This protein binds this small molecule.
Small molecule (SMILES): CC(=O)N[C@@H]1[C@@H](O)[C@H](O)[C@@H](CO)O[C@H]1O

Binding-site contacts:
Ligand atom O3 contacts residue THR602 of chain 1.B at 4.5 Å.
Ligand atom C1 contacts residue ASN600 of chain 1.B at 1.4 Å.
Ligand atom C5 contacts residue ASN600 of chain 1.B at 3.6 Å.
Ligand atom O5 contacts residue ASN600 of chain 1.B at 2.4 Å (h-bond).
Ligand atom C7 contacts residue THR602 of chain 1.B at 3.6 Å.
Ligand atom N2 contacts residue THR602 of chain 1.B at 3.1 Å (h-bond).
Ligand atom C2 contacts residue ASN600 of chain 1.B at 2.5 Å.
Ligand atom C4 contacts residue ASN600 of chain 1.B at 4.2 Å.
Ligand atom C3 contacts residue ASN600 of chain 1.B at 3.8 Å.
Ligand atom C2 contacts residue THR602 of chain 1.B at 4.0 Å.
Ligand atom N2 contacts residue ASN600 of chain 1.B at 3.0 Å (h-bond).
Ligand atom C8 contacts residue THR602 of chain 1.B at 3.2 Å.
Ligand atom C7 contacts residue ASN600 of chain 1.B at 3.6 Å.
Ligand atom O7 contacts residue ASN600 of chain 1.B at 3.8 Å.

Sequence of chain 1.B:
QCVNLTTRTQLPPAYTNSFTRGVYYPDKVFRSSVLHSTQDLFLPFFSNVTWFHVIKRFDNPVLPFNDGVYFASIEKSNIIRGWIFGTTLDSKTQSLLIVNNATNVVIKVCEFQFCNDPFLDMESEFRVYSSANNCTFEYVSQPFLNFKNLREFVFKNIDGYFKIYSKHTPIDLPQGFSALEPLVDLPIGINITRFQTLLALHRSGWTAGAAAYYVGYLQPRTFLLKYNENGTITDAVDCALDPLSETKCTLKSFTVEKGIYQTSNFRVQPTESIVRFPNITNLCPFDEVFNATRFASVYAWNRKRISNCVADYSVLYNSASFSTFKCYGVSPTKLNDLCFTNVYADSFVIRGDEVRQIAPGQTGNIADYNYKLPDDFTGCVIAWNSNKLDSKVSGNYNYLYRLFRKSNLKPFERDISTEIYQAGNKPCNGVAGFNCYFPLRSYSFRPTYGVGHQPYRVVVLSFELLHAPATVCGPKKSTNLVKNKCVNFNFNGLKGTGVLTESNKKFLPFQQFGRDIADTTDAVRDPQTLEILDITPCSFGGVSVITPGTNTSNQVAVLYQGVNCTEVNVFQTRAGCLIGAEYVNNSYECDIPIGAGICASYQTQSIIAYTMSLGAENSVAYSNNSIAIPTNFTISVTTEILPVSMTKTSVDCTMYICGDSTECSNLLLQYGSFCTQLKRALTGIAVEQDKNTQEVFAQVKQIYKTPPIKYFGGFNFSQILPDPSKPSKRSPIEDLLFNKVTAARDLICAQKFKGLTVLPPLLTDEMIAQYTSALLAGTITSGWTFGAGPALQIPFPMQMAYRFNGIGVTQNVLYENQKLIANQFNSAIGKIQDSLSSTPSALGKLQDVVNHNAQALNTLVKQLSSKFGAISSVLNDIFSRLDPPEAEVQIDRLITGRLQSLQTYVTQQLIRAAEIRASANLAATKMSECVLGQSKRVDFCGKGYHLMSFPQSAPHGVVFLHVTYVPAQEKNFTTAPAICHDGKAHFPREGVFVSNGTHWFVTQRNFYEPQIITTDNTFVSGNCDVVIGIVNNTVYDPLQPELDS